Binding-site contacts:
Ligand atom O5 contacts residue LEU54 of chain 1.C at 3.7 Å.
Ligand atom C7 contacts residue ASN55 of chain 1.C at 3.7 Å.
Ligand atom C8 contacts residue ASN55 of chain 1.C at 4.0 Å.
Ligand atom C8 contacts residue PRO29 of chain 1.C at 3.8 Å (hydrophobic).
Ligand atom C1 contacts residue LEU54 of chain 1.C at 3.6 Å (hydrophobic).
Ligand atom O7 contacts residue PRO29 of chain 1.C at 4.1 Å.
Ligand atom O6 contacts residue ASN55 of chain 1.C at 4.2 Å.
Ligand atom C5 contacts residue LEU54 of chain 1.C at 3.9 Å (hydrophobic).
Ligand atom C1 contacts residue THR111 of chain 1.C at 3.1 Å.
Ligand atom C6 contacts residue ASN55 of chain 1.C at 4.4 Å.
Ligand atom C7 contacts residue GLN112 of chain 1.C at 3.7 Å.
Ligand atom C1 contacts residue ASN55 of chain 1.C at 1.4 Å.
Ligand atom C3 contacts residue THR111 of chain 1.C at 4.3 Å.
Ligand atom N2 contacts residue ASN55 of chain 1.C at 3.1 Å (h-bond).
Ligand atom C5 contacts residue ASN55 of chain 1.C at 3.8 Å.
Ligand atom O7 contacts residue THR111 of chain 1.C at 4.5 Å.
Ligand atom C4 contacts residue ASN55 of chain 1.C at 4.3 Å.
Ligand atom N2 contacts residue THR111 of chain 1.C at 3.2 Å (h-bond).
Ligand atom C2 contacts residue ASN55 of chain 1.C at 2.6 Å.
Ligand atom O5 contacts residue ASN55 of chain 1.C at 2.5 Å (h-bond).
Ligand atom C3 contacts residue ASN55 of chain 1.C at 3.9 Å.
Ligand atom O7 contacts residue GLN112 of chain 1.C at 2.8 Å (h-bond).
Ligand atom C7 contacts residue PRO29 of chain 1.C at 4.3 Å (hydrophobic).
Ligand atom C8 contacts residue LEU54 of chain 1.C at 4.4 Å (hydrophobic).
Ligand atom O5 contacts residue THR111 of chain 1.C at 3.8 Å.
Ligand atom C2 contacts residue THR111 of chain 1.C at 3.0 Å.
Ligand atom N2 contacts residue GLN112 of chain 1.C at 3.9 Å.

This small molecule binds to this protein.
Small molecule (SMILES): CC(=O)N[C@@H]1[C@@H](O)[C@H](O)[C@@H](CO)O[C@H]1O

Sequence of chain 1.C:
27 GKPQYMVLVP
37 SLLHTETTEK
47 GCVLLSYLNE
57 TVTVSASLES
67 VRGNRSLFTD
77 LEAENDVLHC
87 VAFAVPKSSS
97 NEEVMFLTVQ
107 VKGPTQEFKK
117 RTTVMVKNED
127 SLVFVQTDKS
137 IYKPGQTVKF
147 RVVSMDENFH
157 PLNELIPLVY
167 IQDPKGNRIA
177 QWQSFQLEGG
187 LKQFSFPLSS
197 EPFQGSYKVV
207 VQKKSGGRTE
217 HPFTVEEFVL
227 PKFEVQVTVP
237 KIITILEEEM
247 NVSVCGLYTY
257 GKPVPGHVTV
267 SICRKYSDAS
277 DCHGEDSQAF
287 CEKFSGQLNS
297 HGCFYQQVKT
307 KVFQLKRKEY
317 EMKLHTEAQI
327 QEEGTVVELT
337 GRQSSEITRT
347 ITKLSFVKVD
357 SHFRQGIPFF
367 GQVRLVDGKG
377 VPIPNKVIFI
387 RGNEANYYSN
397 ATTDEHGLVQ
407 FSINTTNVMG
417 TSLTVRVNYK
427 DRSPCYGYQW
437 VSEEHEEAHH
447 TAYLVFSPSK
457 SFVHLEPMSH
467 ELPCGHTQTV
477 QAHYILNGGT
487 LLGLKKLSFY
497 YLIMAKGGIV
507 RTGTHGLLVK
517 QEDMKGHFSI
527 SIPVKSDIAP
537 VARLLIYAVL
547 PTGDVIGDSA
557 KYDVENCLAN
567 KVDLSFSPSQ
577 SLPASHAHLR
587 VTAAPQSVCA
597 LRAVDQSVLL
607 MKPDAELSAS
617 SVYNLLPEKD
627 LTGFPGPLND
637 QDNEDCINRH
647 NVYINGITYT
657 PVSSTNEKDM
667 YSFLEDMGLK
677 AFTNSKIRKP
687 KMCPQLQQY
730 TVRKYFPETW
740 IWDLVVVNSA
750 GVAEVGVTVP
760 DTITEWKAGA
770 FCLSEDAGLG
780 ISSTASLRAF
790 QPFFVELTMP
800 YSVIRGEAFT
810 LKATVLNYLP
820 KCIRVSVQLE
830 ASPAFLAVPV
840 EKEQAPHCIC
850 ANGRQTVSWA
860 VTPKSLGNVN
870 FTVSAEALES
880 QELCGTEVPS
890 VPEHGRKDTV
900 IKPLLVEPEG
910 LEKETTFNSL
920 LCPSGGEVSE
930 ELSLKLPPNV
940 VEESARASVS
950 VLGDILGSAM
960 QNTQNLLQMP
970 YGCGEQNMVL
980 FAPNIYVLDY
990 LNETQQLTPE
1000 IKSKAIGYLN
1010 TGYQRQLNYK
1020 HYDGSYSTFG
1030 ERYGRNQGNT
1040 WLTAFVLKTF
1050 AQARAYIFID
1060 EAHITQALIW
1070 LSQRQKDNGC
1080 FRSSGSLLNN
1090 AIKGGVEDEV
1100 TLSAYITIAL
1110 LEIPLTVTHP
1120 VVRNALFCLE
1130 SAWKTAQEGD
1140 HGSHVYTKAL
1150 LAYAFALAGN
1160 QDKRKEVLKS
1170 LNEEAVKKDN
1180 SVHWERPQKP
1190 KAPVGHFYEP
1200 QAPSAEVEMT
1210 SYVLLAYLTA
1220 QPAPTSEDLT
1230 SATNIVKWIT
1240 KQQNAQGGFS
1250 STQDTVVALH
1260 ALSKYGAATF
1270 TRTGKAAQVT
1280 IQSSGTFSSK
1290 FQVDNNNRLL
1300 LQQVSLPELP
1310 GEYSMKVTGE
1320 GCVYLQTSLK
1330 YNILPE